Sequence of chain 1.B:
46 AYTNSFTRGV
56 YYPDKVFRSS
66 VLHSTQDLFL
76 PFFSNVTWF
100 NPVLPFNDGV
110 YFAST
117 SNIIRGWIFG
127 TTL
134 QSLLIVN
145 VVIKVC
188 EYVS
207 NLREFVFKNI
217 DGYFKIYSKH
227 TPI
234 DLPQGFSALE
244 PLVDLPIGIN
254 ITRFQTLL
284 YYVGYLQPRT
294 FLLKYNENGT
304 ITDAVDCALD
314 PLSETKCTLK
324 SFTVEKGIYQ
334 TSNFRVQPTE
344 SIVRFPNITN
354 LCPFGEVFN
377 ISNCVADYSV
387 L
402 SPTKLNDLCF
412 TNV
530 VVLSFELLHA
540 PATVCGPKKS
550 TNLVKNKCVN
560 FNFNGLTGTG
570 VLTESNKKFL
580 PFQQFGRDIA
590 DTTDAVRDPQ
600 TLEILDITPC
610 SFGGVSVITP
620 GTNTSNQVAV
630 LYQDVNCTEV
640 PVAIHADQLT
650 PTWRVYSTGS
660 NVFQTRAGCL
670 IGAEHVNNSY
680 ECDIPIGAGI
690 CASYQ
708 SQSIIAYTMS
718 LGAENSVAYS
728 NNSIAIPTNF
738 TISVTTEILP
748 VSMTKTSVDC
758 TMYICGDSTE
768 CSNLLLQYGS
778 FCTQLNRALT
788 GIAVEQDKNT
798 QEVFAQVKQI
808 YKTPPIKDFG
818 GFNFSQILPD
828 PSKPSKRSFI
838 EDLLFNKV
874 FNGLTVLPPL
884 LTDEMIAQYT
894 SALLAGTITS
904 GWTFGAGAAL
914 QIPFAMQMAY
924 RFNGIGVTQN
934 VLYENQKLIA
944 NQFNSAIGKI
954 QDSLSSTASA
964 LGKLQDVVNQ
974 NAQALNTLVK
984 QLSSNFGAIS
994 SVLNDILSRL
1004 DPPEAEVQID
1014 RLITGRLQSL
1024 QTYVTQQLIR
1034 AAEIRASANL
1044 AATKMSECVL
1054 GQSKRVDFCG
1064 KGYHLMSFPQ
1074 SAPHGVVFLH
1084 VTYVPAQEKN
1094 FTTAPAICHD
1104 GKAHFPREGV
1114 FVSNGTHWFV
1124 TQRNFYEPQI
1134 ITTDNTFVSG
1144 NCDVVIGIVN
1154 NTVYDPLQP

A protein and the small-molecule ligand that binds it are described below.
Small molecule (SMILES): CC(=O)N[C@H]1[C@H](O[C@H]2[C@H](O)[C@@H](NC(C)=O)CO[C@@H]2CO)O[C@H](CO)[C@@H](O)[C@@H]1O

Binding-site contacts:
Ligand atom C7 contacts residue LEU941 of chain 1.B at 3.9 Å (hydrophobic).
Ligand atom N2 contacts residue ASN736 of chain 1.B at 2.9 Å (h-bond).
Ligand atom C5 contacts residue ASN736 of chain 1.B at 3.6 Å.
Ligand atom C1 contacts residue ASN736 of chain 1.B at 1.4 Å.
Ligand atom O6 contacts residue GLN945 of chain 1.B at 3.0 Å (h-bond).
Ligand atom C3 contacts residue ASN736 of chain 1.B at 3.8 Å.
Ligand atom O6 contacts residue LEU941 of chain 1.B at 4.3 Å.
Ligand atom C6 contacts residue GLN945 of chain 1.B at 4.2 Å.
Ligand atom O4 contacts residue LEU941 of chain 1.B at 4.3 Å.
Ligand atom C4 contacts residue ASN736 of chain 1.B at 4.2 Å.
Ligand atom O7 contacts residue ASN736 of chain 1.B at 3.8 Å.
Ligand atom C2 contacts residue ASN736 of chain 1.B at 2.5 Å.
Ligand atom C7 contacts residue ASN736 of chain 1.B at 3.6 Å.
Ligand atom O7 contacts residue LEU941 of chain 1.B at 3.6 Å.
Ligand atom C5 contacts residue LEU941 of chain 1.B at 4.3 Å (hydrophobic).
Ligand atom C8 contacts residue LEU941 of chain 1.B at 4.0 Å (hydrophobic).
Ligand atom O5 contacts residue ASN736 of chain 1.B at 2.3 Å (h-bond).